A small-molecule ligand and the protein it binds are described below.
Small molecule (SMILES): CC(=O)N[C@H]1[C@H](O[C@H]2[C@H](O)[C@@H](NC(C)=O)CO[C@@H]2CO)O[C@H](CO)[C@@H](O[C@@H]2O[C@H](CO)[C@@H](O)[C@H](O)[C@@H]2O)[C@@H]1O

Sequence of chain 1.C:
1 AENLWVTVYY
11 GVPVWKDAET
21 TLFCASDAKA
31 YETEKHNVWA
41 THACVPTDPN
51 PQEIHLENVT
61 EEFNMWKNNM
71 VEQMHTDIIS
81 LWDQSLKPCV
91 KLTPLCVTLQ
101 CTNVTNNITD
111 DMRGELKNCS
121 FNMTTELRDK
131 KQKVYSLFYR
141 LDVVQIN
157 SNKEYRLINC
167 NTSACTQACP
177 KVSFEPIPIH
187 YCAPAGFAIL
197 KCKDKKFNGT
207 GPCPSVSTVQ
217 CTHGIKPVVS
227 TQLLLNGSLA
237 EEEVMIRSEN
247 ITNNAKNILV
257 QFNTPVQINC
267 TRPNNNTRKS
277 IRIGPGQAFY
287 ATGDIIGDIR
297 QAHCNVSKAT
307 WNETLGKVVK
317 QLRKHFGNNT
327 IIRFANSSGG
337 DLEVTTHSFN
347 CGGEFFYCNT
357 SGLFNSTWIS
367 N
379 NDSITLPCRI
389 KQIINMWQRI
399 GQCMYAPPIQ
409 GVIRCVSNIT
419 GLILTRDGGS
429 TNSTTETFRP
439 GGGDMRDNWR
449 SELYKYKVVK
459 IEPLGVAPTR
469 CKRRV

Binding-site contacts:
Ligand atom C4 contacts residue ASN332 of chain 1.C at 4.2 Å.
Ligand atom N2 contacts residue SER334 of chain 1.C at 4.0 Å.
Ligand atom O5 contacts residue NAG2 of chain 1.S at 4.3 Å.
Ligand atom O6 contacts residue NAG1 of chain 1.S at 2.3 Å (h-bond).
Ligand atom C2 contacts residue NAG2 of chain 1.S at 3.3 Å.
Ligand atom C3 contacts residue NAG2 of chain 1.S at 3.7 Å.
Ligand atom C7 contacts residue ASN332 of chain 1.C at 3.4 Å.
Ligand atom C7 contacts residue NAG1 of chain 1.S at 4.2 Å.
Ligand atom O7 contacts residue THR341 of chain 1.C at 4.0 Å.
Ligand atom C1 contacts residue NAG2 of chain 1.S at 3.4 Å.
Ligand atom C6 contacts residue NAG2 of chain 1.S at 3.7 Å.
Ligand atom O3 contacts residue NAG2 of chain 1.S at 4.4 Å.
Ligand atom C4 contacts residue NAG2 of chain 1.S at 3.2 Å.
Ligand atom C2 contacts residue ASN332 of chain 1.C at 2.5 Å.
Ligand atom C5 contacts residue ASN332 of chain 1.C at 3.6 Å.
Ligand atom C5 contacts residue NAG2 of chain 1.S at 3.4 Å.
Ligand atom C7 contacts residue SER334 of chain 1.C at 4.3 Å.
Ligand atom O7 contacts residue ASN332 of chain 1.C at 3.5 Å (h-bond).
Ligand atom C8 contacts residue SER333 of chain 1.C at 3.2 Å.
Ligand atom C8 contacts residue THR341 of chain 1.C at 3.2 Å.
Ligand atom O5 contacts residue ASN332 of chain 1.C at 2.3 Å (h-bond).
Ligand atom O7 contacts residue NAG1 of chain 1.S at 3.3 Å.
Ligand atom C8 contacts residue SER334 of chain 1.C at 3.5 Å.
Ligand atom O2 contacts residue NAG2 of chain 1.S at 3.4 Å (h-bond).
Ligand atom O5 contacts residue NAG1 of chain 1.S at 3.9 Å.
Ligand atom C3 contacts residue ASN332 of chain 1.C at 3.8 Å.
Ligand atom C7 contacts residue THR341 of chain 1.C at 4.0 Å.
Ligand atom C8 contacts residue GLY335 of chain 1.C at 4.3 Å.
Ligand atom C5 contacts residue NAG1 of chain 1.S at 3.8 Å.
Ligand atom C8 contacts residue ASN332 of chain 1.C at 3.6 Å.
Ligand atom C7 contacts residue SER333 of chain 1.C at 4.3 Å.
Ligand atom O6 contacts residue NAG2 of chain 1.S at 3.6 Å.
Ligand atom N2 contacts residue ASN332 of chain 1.C at 2.9 Å (h-bond).
Ligand atom O5 contacts residue NAG2 of chain 1.S at 4.4 Å.
Ligand atom C6 contacts residue NAG1 of chain 1.S at 3.2 Å.
Ligand atom O4 contacts residue NAG2 of chain 1.S at 2.3 Å (h-bond).
Ligand atom C1 contacts residue ASN332 of chain 1.C at 1.4 Å.